Sequence of chain 1.E:
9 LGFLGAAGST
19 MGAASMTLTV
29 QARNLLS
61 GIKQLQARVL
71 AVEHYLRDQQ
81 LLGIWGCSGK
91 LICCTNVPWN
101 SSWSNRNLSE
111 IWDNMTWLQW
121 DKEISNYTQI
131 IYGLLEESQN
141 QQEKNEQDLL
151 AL

Binding-site contacts:
Ligand atom O7 contacts residue ASN100 of chain 1.E at 4.4 Å.
Ligand atom C8 contacts residue ASN100 of chain 1.E at 3.3 Å.
Ligand atom C8 contacts residue SER102 of chain 1.E at 3.8 Å.
Ligand atom C7 contacts residue ASN100 of chain 1.E at 3.4 Å.
Ligand atom C4 contacts residue ASN100 of chain 1.E at 4.4 Å.
Ligand atom O5 contacts residue ASN100 of chain 1.E at 2.4 Å (h-bond).
Ligand atom C5 contacts residue ASN100 of chain 1.E at 3.8 Å.
Ligand atom O7 contacts residue SER102 of chain 1.E at 3.4 Å.
Ligand atom C2 contacts residue ASN100 of chain 1.E at 2.6 Å.
Ligand atom C8 contacts residue SER101 of chain 1.E at 3.8 Å.
Ligand atom C3 contacts residue ASN100 of chain 1.E at 3.9 Å.
Ligand atom C1 contacts residue ASN100 of chain 1.E at 1.5 Å.
Ligand atom N2 contacts residue SER102 of chain 1.E at 4.2 Å.
Ligand atom C7 contacts residue SER102 of chain 1.E at 3.6 Å.
Ligand atom N2 contacts residue ASN100 of chain 1.E at 3.1 Å (h-bond).

The small molecule below binds the protein below.
Small molecule (SMILES): CC(=O)N[C@@H]1[C@@H](O)[C@H](O)[C@@H](CO)O[C@H]1O